Sequence of chain 1.F:
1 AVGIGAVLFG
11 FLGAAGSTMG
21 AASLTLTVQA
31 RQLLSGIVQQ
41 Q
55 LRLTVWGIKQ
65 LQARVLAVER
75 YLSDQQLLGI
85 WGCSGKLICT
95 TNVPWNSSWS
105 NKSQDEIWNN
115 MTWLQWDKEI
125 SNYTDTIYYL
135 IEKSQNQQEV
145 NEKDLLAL

Sequence of chain 1.E:
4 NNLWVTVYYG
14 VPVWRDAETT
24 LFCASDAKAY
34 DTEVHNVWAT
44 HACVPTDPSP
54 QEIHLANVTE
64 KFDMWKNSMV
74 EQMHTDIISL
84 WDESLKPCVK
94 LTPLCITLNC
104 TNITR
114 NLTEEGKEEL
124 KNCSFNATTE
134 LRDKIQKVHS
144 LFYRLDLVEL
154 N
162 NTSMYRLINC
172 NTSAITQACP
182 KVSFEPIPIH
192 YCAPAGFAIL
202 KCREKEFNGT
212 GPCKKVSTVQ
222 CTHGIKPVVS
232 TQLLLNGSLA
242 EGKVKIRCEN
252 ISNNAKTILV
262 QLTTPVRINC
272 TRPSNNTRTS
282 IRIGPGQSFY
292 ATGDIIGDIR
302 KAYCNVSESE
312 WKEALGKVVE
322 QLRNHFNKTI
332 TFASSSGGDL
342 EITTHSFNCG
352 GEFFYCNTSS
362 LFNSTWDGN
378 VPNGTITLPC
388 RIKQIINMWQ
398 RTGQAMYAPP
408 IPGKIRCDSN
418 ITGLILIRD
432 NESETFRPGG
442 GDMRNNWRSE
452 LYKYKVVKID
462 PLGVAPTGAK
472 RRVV

The protein below binds the small molecule below.
Small molecule (SMILES): CC(=O)N[C@@H]1[C@@H](O)[C@H](O)[C@@H](CO)O[C@H]1O

Binding-site contacts:
Ligand atom N2 contacts residue ALA59 of chain 1.E at 4.1 Å.
Ligand atom O7 contacts residue ASN60 of chain 1.E at 4.0 Å.
Ligand atom C7 contacts residue SER17 of chain 1.F at 4.0 Å.
Ligand atom O7 contacts residue SER17 of chain 1.F at 2.9 Å (h-bond).
Ligand atom C8 contacts residue GLY13 of chain 1.F at 4.5 Å.
Ligand atom C7 contacts residue ASN60 of chain 1.E at 3.7 Å.
Ligand atom N2 contacts residue ASN60 of chain 1.E at 2.9 Å (h-bond).
Ligand atom C1 contacts residue ASN60 of chain 1.E at 1.4 Å.
Ligand atom C8 contacts residue ALA59 of chain 1.E at 3.8 Å (hydrophobic).
Ligand atom C3 contacts residue ASN60 of chain 1.E at 3.7 Å.
Ligand atom O5 contacts residue ASN60 of chain 1.E at 2.3 Å (h-bond).
Ligand atom O6 contacts residue ASN60 of chain 1.E at 4.2 Å.
Ligand atom C2 contacts residue ASN60 of chain 1.E at 2.4 Å.
Ligand atom C4 contacts residue ASN60 of chain 1.E at 4.2 Å.
Ligand atom C5 contacts residue ASN60 of chain 1.E at 3.6 Å.
Ligand atom C7 contacts residue ALA59 of chain 1.E at 4.3 Å (hydrophobic).